This small molecule binds to this protein.
Small molecule (SMILES): CC(=O)N[C@@H]1[C@@H](O)[C@H](O)[C@@H](CO)O[C@H]1O

Sequence of chain 1.B:
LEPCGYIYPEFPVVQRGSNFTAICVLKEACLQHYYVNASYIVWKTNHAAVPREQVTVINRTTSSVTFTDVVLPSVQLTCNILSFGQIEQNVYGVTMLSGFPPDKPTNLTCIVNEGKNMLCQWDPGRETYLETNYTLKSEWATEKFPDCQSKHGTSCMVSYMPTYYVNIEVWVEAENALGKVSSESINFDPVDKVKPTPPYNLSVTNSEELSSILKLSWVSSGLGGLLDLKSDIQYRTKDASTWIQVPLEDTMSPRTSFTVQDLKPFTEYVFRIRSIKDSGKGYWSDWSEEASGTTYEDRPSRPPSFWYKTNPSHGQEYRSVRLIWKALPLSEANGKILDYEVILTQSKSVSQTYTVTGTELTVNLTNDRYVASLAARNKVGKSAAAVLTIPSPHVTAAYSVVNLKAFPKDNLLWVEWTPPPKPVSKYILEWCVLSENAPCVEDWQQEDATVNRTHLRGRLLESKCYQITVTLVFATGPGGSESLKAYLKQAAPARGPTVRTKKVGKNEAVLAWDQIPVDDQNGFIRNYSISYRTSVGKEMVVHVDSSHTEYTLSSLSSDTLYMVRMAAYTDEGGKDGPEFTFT

Binding-site contacts:
Ligand atom O7 contacts residue ASN157 of chain 1.B at 3.9 Å.
Ligand atom C8 contacts residue GLU155 of chain 1.B at 3.6 Å.
Ligand atom C5 contacts residue ASN157 of chain 1.B at 3.6 Å.
Ligand atom C2 contacts residue GLU155 of chain 1.B at 3.8 Å.
Ligand atom O5 contacts residue ASN157 of chain 1.B at 2.3 Å (h-bond).
Ligand atom N2 contacts residue GLU155 of chain 1.B at 3.1 Å (salt-bridge).
Ligand atom C8 contacts residue ALA201 of chain 1.B at 4.2 Å (hydrophobic).
Ligand atom C1 contacts residue ASN157 of chain 1.B at 1.4 Å.
Ligand atom O3 contacts residue GLU155 of chain 1.B at 4.2 Å.
Ligand atom C1 contacts residue GLU155 of chain 1.B at 4.2 Å.
Ligand atom C7 contacts residue ASN157 of chain 1.B at 3.6 Å.
Ligand atom C4 contacts residue ASN157 of chain 1.B at 4.2 Å.
Ligand atom C7 contacts residue GLU155 of chain 1.B at 4.0 Å.
Ligand atom N2 contacts residue ASN157 of chain 1.B at 3.0 Å (h-bond).
Ligand atom C3 contacts residue GLU155 of chain 1.B at 3.7 Å.
Ligand atom C3 contacts residue ASN157 of chain 1.B at 3.8 Å.
Ligand atom C2 contacts residue ASN157 of chain 1.B at 2.5 Å.
Ligand atom C8 contacts residue ASN200 of chain 1.B at 3.9 Å.
Ligand atom C8 contacts residue GLU199 of chain 1.B at 4.3 Å.
Ligand atom O7 contacts residue GLU199 of chain 1.B at 4.4 Å.